Binding-site contacts:
Ligand atom O7 contacts residue MET118 of chain 34.A at 3.5 Å.
Ligand atom N2 contacts residue ASN67 of chain 34.A at 2.9 Å (h-bond).
Ligand atom C7 contacts residue MET118 of chain 34.A at 4.0 Å (hydrophobic).
Ligand atom C4 contacts residue ASN67 of chain 34.A at 4.2 Å.
Ligand atom C7 contacts residue ASN67 of chain 34.A at 3.2 Å.
Ligand atom C2 contacts residue ASN67 of chain 34.A at 2.5 Å.
Ligand atom C3 contacts residue ASN67 of chain 34.A at 3.8 Å.
Ligand atom O7 contacts residue ASN67 of chain 34.A at 3.0 Å (h-bond).
Ligand atom C5 contacts residue ASN67 of chain 34.A at 3.7 Å.
Ligand atom C8 contacts residue MET118 of chain 34.A at 3.8 Å (hydrophobic).
Ligand atom C1 contacts residue ASN67 of chain 34.A at 1.4 Å.
Ligand atom C8 contacts residue ASN67 of chain 34.A at 4.0 Å.
Ligand atom C8 contacts residue PHE90 of chain 34.A at 4.0 Å (hydrophobic).
Ligand atom O5 contacts residue ASN67 of chain 34.A at 2.4 Å (h-bond).

The small molecule below binds the protein below.
Small molecule (SMILES): CC(=O)N[C@@H]1[C@@H](O)[C@H](O)[C@@H](CO)O[C@H]1O

Sequence of chain 34.A:
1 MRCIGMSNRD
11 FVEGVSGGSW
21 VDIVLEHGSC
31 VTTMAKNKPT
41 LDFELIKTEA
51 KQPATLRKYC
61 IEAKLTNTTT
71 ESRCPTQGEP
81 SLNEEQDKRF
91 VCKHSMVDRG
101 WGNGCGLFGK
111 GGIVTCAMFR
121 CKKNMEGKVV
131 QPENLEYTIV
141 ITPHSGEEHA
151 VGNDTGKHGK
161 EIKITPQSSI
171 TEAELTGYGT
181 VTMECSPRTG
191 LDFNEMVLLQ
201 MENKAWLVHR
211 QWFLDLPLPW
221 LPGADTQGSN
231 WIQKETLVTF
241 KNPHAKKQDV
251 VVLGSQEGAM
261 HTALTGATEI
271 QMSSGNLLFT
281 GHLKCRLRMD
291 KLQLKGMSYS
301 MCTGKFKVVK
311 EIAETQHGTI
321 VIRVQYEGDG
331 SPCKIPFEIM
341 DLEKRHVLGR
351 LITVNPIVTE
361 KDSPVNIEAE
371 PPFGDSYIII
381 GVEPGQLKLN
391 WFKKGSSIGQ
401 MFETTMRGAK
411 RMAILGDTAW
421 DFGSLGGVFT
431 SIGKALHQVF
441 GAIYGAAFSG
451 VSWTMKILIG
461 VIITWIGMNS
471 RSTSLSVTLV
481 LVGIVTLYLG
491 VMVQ